Binding-site contacts:
Ligand atom C4' contacts residue TYR79 of chain 1.A at 4.0 Å (hydrophobic).
Ligand atom O5P contacts residue TYR107 of chain 1.A at 3.8 Å.
Ligand atom O2 contacts residue ASP77 of chain 1.A at 3.8 Å.
Ligand atom C4 contacts residue LEU83 of chain 1.A at 3.8 Å (hydrophobic).
Ligand atom C6 contacts residue ARG81 of chain 1.A at 4.0 Å.
Ligand atom O4' contacts residue TYR79 of chain 1.A at 3.9 Å.
Ligand atom O3' contacts residue TYR79 of chain 1.A at 3.8 Å.
Ligand atom C2 contacts residue ASP77 of chain 1.A at 3.9 Å.
Ligand atom P2 contacts residue ARG35 of chain 1.A at 3.7 Å.
Ligand atom O1P contacts residue TYR79 of chain 1.A at 3.1 Å (h-bond).
Ligand atom O4' contacts residue ARG81 of chain 1.A at 3.0 Å (salt-bridge).
Ligand atom O1P contacts residue LYS78 of chain 1.A at 2.6 Å (salt-bridge).
Ligand atom O5P contacts residue ARG35 of chain 1.A at 2.9 Å (salt-bridge).
Ligand atom N3 contacts residue TYR109 of chain 1.A at 3.7 Å.
Ligand atom O4P contacts residue ARG35 of chain 1.A at 2.9 Å (salt-bridge).
Ligand atom O5' contacts residue ARG81 of chain 1.A at 3.0 Å (salt-bridge).
Ligand atom C5' contacts residue TYR107 of chain 1.A at 3.6 Å (hydrophobic).
Ligand atom O2P contacts residue TYR79 of chain 1.A at 2.9 Å (h-bond).
Ligand atom P2 contacts residue ARG81 of chain 1.A at 4.0 Å.
Ligand atom C5M contacts residue ARG35 of chain 1.A at 3.8 Å.
Ligand atom O5P contacts residue ASP40 of chain 1.A at 3.5 Å (salt-bridge).
Ligand atom C3' contacts residue TYR107 of chain 1.A at 3.7 Å (hydrophobic).
Ligand atom C2' contacts residue TYR109 of chain 1.A at 3.8 Å (hydrophobic).
Ligand atom C2' contacts residue TYR107 of chain 1.A at 3.6 Å (hydrophobic).
Ligand atom O5P contacts residue CA1 of chain 1.C at 3.2 Å.
Ligand atom O5' contacts residue ARG35 of chain 1.A at 3.9 Å.
Ligand atom C5M contacts residue TYR107 of chain 1.A at 3.6 Å (hydrophobic).
Ligand atom C4' contacts residue ARG81 of chain 1.A at 3.9 Å.
Ligand atom O3' contacts residue LYS78 of chain 1.A at 3.4 Å.
Ligand atom C5 contacts residue TYR107 of chain 1.A at 3.8 Å (hydrophobic).
Ligand atom C5' contacts residue ARG81 of chain 1.A at 4.0 Å.
Ligand atom N3 contacts residue ASP77 of chain 1.A at 4.1 Å.
Ligand atom P1 contacts residue TYR79 of chain 1.A at 3.7 Å.
Ligand atom C6 contacts residue TYR107 of chain 1.A at 4.0 Å (hydrophobic).
Ligand atom C4 contacts residue TYR109 of chain 1.A at 3.8 Å (hydrophobic).
Ligand atom C2 contacts residue TYR109 of chain 1.A at 4.0 Å (hydrophobic).
Ligand atom P1 contacts residue LYS78 of chain 1.A at 3.6 Å.
Ligand atom O4 contacts residue LEU83 of chain 1.A at 3.6 Å.
Ligand atom O4 contacts residue LEU37 of chain 1.A at 3.8 Å.
Ligand atom O4P contacts residue ARG81 of chain 1.A at 2.8 Å (salt-bridge).

A protein and the small-molecule ligand that binds it are described below.
Small molecule (SMILES): Cc1cn([C@H]2C[C@H](OP(=O)(O)O)[C@@H](COP(=O)(O)O)O2)c(=O)[nH]c1=O

Sequence of chain 1.A:
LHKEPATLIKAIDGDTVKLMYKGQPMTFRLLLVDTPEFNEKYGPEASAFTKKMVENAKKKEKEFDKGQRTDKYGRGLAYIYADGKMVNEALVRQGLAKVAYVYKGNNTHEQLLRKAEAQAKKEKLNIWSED